Binding-site contacts:
Ligand atom N19 contacts residue GLY796 of chain 1.A at 2.9 Å (h-bond).
Ligand atom N19 contacts residue ASN779 of chain 1.A at 2.9 Å (h-bond).
Ligand atom O6 contacts residue ARG523 of chain 1.A at 3.0 Å (salt-bridge).
Ligand atom O17 contacts residue ARG368 of chain 1.A at 3.2 Å (salt-bridge).
Ligand atom C12 contacts residue O1 of chain 1.E at 3.2 Å.
Ligand atom N2 contacts residue ASP553 of chain 1.A at 3.0 Å (salt-bridge).
Ligand atom S13 contacts residue O1 of chain 1.E at 2.8 Å (h-bond).
Ligand atom S12 contacts residue PGD1 of chain 1.C at 3.4 Å (h-bond).
Ligand atom O2B contacts residue GLN693 of chain 1.A at 2.8 Å (h-bond).
Ligand atom S13 contacts residue 4MO1 of chain 1.D at 2.4 Å.
Ligand atom S12 contacts residue TRP158 of chain 1.A at 3.3 Å (h-bond).
Ligand atom N2 contacts residue HIS500 of chain 1.A at 3.0 Å (h-bond).
Ligand atom O17 contacts residue HIS685 of chain 1.A at 3.0 Å (h-bond).
Ligand atom O3' contacts residue ASP501 of chain 1.A at 2.7 Å (salt-bridge).
Ligand atom N1 contacts residue ASP553 of chain 1.A at 2.8 Å (salt-bridge).
Ligand atom O2B contacts residue TRP158 of chain 1.A at 3.2 Å.
Ligand atom O4' contacts residue GLY475 of chain 1.A at 3.4 Å (h-bond).
Ligand atom N7 contacts residue SER160 of chain 1.A at 2.8 Å (h-bond).
Ligand atom S12 contacts residue 4MO1 of chain 1.D at 2.5 Å.
Ligand atom S12 contacts residue O1 of chain 1.E at 2.1 Å (h-bond).
Ligand atom O1A contacts residue GLY157 of chain 1.A at 3.2 Å.
Ligand atom O1B contacts residue GLN693 of chain 1.A at 3.2 Å (h-bond).
Ligand atom S13 contacts residue PGD1 of chain 1.C at 3.3 Å (h-bond).
Ligand atom O2' contacts residue ASP501 of chain 1.A at 2.8 Å (salt-bridge).
Ligand atom N20 contacts residue ASN779 of chain 1.A at 3.1 Å (h-bond).
Ligand atom C8 contacts residue LYS159 of chain 1.A at 3.4 Å.
Ligand atom N22 contacts residue HIS480 of chain 1.A at 3.0 Å (h-bond).
Ligand atom O1B contacts residue HIS691 of chain 1.A at 3.3 Å.
Ligand atom N18 contacts residue ALA683 of chain 1.A at 3.0 Å (h-bond).
Ligand atom O1A contacts residue TRP158 of chain 1.A at 2.6 Å (h-bond).
Ligand atom O2A contacts residue ASN476 of chain 1.A at 2.6 Å (h-bond).
Ligand atom S12 contacts residue DMS1 of chain 1.F at 2.8 Å (h-bond).
Ligand atom S12 contacts residue TYR156 of chain 1.A at 3.2 Å (h-bond).
Ligand atom S13 contacts residue SER189 of chain 1.A at 3.2 Å (h-bond).
Ligand atom O3A contacts residue HIS480 of chain 1.A at 3.1 Å.
Ligand atom N15 contacts residue HIS685 of chain 1.A at 3.0 Å (h-bond).
Ligand atom O4' contacts residue GLY474 of chain 1.A at 3.0 Å.
Ligand atom O2A contacts residue HIS480 of chain 1.A at 2.6 Å (h-bond).
Ligand atom N20 contacts residue GLN482 of chain 1.A at 3.4 Å (h-bond).
Ligand atom O1B contacts residue SER692 of chain 1.A at 2.5 Å (h-bond).

The protein below binds the small molecule below.
Small molecule (SMILES): NC1=NC(=O)C2=N[C@H]3C(S)=C(S)[C@@H](CO[P](=O)(O)O[P](=O)(O)OC[C@H]4O[C@@H](n5cnc6c(=O)[nH]c(N)nc65)[C@H](O)[C@@H]4O)O[C@H]3NC2=N1

Sequence of chain 1.A:
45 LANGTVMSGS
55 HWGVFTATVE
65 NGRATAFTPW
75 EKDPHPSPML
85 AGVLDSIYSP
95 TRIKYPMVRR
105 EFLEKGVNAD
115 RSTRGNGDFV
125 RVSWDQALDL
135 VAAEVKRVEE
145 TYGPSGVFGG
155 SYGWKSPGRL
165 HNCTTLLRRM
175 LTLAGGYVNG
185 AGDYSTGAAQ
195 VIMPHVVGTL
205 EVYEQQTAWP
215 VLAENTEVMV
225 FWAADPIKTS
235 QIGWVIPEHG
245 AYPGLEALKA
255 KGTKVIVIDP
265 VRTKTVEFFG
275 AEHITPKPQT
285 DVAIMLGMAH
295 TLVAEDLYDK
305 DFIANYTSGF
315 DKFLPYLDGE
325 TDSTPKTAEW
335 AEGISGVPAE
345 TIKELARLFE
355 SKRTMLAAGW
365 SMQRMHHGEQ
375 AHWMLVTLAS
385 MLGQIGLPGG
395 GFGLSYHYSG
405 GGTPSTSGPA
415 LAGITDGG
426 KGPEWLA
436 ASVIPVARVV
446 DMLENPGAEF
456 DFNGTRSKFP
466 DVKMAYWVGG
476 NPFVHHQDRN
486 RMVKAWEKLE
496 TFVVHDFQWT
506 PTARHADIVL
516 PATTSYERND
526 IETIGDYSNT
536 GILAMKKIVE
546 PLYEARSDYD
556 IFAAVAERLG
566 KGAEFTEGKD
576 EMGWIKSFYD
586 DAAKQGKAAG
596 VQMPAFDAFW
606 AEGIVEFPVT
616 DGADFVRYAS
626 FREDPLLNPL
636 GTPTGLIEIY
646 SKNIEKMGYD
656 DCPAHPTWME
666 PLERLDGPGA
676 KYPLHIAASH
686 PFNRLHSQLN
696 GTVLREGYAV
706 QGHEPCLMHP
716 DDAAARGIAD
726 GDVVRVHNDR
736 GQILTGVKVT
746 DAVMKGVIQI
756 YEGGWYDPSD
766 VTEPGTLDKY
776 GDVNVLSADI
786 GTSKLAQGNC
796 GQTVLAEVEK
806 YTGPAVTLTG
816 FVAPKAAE